Sequence of chain 1.A:
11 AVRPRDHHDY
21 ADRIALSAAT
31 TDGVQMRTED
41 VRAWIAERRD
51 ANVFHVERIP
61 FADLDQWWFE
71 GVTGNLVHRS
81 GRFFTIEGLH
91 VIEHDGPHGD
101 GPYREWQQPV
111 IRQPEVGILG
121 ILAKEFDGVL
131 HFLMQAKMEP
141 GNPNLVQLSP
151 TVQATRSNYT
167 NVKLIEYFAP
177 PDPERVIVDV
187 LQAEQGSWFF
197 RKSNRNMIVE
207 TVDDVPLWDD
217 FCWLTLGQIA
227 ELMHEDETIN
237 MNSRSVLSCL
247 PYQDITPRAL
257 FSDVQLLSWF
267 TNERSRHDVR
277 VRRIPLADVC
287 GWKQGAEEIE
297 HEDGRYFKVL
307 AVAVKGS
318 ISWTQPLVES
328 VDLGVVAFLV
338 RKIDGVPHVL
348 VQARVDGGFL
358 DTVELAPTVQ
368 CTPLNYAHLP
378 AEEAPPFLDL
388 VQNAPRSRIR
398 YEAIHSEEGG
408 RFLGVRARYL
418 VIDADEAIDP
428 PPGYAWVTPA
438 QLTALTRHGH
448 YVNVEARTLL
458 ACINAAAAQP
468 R

Binding-site contacts:
Ligand atom O2 contacts residue TRP320 of chain 1.A at 3.5 Å.
Ligand atom C5X contacts residue TYR159 of chain 1.A at 3.2 Å (hydrophobic).
Ligand atom O2B contacts residue TYR159 of chain 1.A at 3.7 Å.
Ligand atom C4 contacts residue PHE83 of chain 1.A at 3.6 Å (hydrophobic).
Ligand atom O2Q contacts residue ARG408 of chain 1.A at 3.3 Å (salt-bridge).
Ligand atom C5Q contacts residue THR155 of chain 1.A at 3.8 Å.
Ligand atom C6Q contacts residue GLY117 of chain 1.A at 3.8 Å.
Ligand atom O4X contacts residue PHE83 of chain 1.A at 3.5 Å.
Ligand atom C2X contacts residue TRP320 of chain 1.A at 3.5 Å (hydrophobic).
Ligand atom C2 contacts residue PHE83 of chain 1.A at 3.6 Å (hydrophobic).
Ligand atom O3Q contacts residue GLU405 of chain 1.A at 2.8 Å (salt-bridge).
Ligand atom O1B contacts residue GLN153 of chain 1.A at 3.5 Å (h-bond).
Ligand atom O1B contacts residue TYR159 of chain 1.A at 2.3 Å (h-bond).
Ligand atom C1Q contacts residue ARG408 of chain 1.A at 3.5 Å.
Ligand atom O4 contacts residue GLN322 of chain 1.A at 3.7 Å.
Ligand atom C4Q contacts residue ASN238 of chain 1.A at 3.6 Å.
Ligand atom C3Q contacts residue GLU405 of chain 1.A at 3.7 Å.
Ligand atom O2B contacts residue ASN158 of chain 1.A at 3.0 Å (h-bond).
Ligand atom O4Q contacts residue ASN200 of chain 1.A at 3.2 Å (h-bond).
Ligand atom C2Q contacts residue GLU405 of chain 1.A at 3.6 Å.
Ligand atom C6Q contacts residue ALA154 of chain 1.A at 3.5 Å (hydrophobic).
Ligand atom O4Q contacts residue GLU405 of chain 1.A at 3.5 Å (salt-bridge).
Ligand atom N3 contacts residue PHE83 of chain 1.A at 3.7 Å.
Ligand atom C6Q contacts residue THR155 of chain 1.A at 3.5 Å.
Ligand atom PB contacts residue TYR159 of chain 1.A at 3.6 Å.
Ligand atom O2B contacts residue THR155 of chain 1.A at 2.8 Å (h-bond).
Ligand atom C5 contacts residue PHE83 of chain 1.A at 3.7 Å (hydrophobic).
Ligand atom N1 contacts residue PHE83 of chain 1.A at 3.6 Å.
Ligand atom C4 contacts residue TRP320 of chain 1.A at 3.5 Å (hydrophobic).
Ligand atom O4 contacts residue THR321 of chain 1.A at 3.4 Å (h-bond).
Ligand atom N3 contacts residue TRP320 of chain 1.A at 3.3 Å.
Ligand atom C5M contacts residue GLN322 of chain 1.A at 3.5 Å.
Ligand atom O4 contacts residue HIS78 of chain 1.A at 3.7 Å.
Ligand atom O3A contacts residue ASN158 of chain 1.A at 3.5 Å (h-bond).
Ligand atom O3Q contacts residue ASN238 of chain 1.A at 3.0 Å (h-bond).
Ligand atom O1A contacts residue ARG408 of chain 1.A at 2.6 Å (salt-bridge).
Ligand atom O5Q contacts residue THR155 of chain 1.A at 2.9 Å (h-bond).
Ligand atom O4 contacts residue TRP67 of chain 1.A at 2.8 Å (h-bond).
Ligand atom C6 contacts residue PHE83 of chain 1.A at 3.4 Å (hydrophobic).
Ligand atom C2 contacts residue TRP320 of chain 1.A at 3.5 Å (hydrophobic).

This protein binds this small molecule.
Small molecule (SMILES): Cc1cn([C@H]2C[C@H](O)[C@@H](COP(=O)(O)OP(=O)(O)O[C@H]3O[C@H](C)[C@H](O)[C@H](O)[C@H]3O)O2)c(=O)[nH]c1=O